Binding-site contacts:
Ligand atom C8 contacts residue GLY1131 of chain 1.B at 3.7 Å.
Ligand atom C8 contacts residue ILE1130 of chain 1.B at 4.3 Å (hydrophobic).
Ligand atom C7 contacts residue ASN709 of chain 1.B at 3.2 Å.
Ligand atom O7 contacts residue ILE1130 of chain 1.B at 4.4 Å.
Ligand atom C3 contacts residue ASN709 of chain 1.B at 3.9 Å.
Ligand atom C1 contacts residue ASN709 of chain 1.B at 1.5 Å.
Ligand atom O7 contacts residue ASN709 of chain 1.B at 3.1 Å (h-bond).
Ligand atom O5 contacts residue ASN709 of chain 1.B at 2.5 Å (h-bond).
Ligand atom C8 contacts residue ASN709 of chain 1.B at 4.4 Å.
Ligand atom C4 contacts residue ASN709 of chain 1.B at 4.4 Å.
Ligand atom N2 contacts residue ASN709 of chain 1.B at 2.9 Å (h-bond).
Ligand atom C5 contacts residue ASN709 of chain 1.B at 3.8 Å.
Ligand atom C2 contacts residue ASN709 of chain 1.B at 2.5 Å.

This protein binds this small molecule.
Small molecule (SMILES): CC(=O)N[C@@H]1[C@@H](O)[C@H](O)[C@@H](CO)O[C@H]1O

Sequence of chain 1.B:
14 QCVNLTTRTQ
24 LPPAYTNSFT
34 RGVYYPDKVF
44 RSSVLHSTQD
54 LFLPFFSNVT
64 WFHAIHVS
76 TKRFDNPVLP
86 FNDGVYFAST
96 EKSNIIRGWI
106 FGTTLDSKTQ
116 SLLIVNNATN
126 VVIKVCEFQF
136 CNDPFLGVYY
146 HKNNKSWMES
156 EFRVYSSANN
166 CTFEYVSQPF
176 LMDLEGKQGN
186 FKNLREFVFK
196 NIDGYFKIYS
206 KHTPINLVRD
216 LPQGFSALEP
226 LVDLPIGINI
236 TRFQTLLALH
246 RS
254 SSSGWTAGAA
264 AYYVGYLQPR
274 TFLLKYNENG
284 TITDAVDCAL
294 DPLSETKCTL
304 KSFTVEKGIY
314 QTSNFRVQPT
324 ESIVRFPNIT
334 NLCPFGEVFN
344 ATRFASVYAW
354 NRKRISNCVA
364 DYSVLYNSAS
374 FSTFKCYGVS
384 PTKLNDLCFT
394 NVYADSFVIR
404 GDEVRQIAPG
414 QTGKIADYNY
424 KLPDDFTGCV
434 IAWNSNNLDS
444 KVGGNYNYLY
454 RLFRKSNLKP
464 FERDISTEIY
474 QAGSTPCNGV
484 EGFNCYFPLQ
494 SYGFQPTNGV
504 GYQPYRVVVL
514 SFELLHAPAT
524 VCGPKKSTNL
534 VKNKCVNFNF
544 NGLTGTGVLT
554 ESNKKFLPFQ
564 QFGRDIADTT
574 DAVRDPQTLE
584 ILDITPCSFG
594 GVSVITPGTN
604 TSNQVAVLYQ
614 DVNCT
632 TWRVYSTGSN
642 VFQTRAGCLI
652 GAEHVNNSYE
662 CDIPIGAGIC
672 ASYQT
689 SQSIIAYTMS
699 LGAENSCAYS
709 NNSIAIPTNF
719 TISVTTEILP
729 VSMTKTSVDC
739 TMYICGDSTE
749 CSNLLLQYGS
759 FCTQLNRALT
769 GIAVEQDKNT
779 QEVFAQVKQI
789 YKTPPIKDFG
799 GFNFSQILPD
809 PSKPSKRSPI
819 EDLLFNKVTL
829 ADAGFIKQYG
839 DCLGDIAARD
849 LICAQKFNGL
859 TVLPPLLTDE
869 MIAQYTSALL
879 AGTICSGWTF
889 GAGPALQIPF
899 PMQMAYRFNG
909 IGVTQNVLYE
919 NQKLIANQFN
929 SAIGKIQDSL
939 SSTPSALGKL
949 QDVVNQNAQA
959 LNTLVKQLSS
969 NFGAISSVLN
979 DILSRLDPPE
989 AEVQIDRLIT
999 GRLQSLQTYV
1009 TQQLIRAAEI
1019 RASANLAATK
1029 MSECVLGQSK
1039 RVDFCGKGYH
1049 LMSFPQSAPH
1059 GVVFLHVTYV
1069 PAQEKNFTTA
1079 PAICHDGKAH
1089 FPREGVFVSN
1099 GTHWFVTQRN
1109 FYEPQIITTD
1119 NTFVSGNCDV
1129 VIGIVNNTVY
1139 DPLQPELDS